Binding-site contacts:
Ligand atom O7 contacts residue THR37 of chain 1.B at 4.0 Å.
Ligand atom C5 contacts residue ASN35 of chain 1.B at 3.7 Å.
Ligand atom C1 contacts residue THR37 of chain 1.B at 4.0 Å.
Ligand atom O5 contacts residue THR37 of chain 1.B at 4.4 Å.
Ligand atom O6 contacts residue THR41 of chain 1.B at 4.2 Å.
Ligand atom O5 contacts residue ASN35 of chain 1.B at 2.4 Å (h-bond).
Ligand atom N2 contacts residue ASN35 of chain 1.B at 2.9 Å (h-bond).
Ligand atom O7 contacts residue ASN35 of chain 1.B at 4.0 Å.
Ligand atom C1 contacts residue ALA38 of chain 1.B at 4.0 Å (hydrophobic).
Ligand atom C4 contacts residue ASN35 of chain 1.B at 4.2 Å.
Ligand atom C7 contacts residue ASN35 of chain 1.B at 3.8 Å.
Ligand atom O6 contacts residue ALA38 of chain 1.B at 3.5 Å.
Ligand atom C2 contacts residue ASN35 of chain 1.B at 2.4 Å.
Ligand atom C5 contacts residue THR37 of chain 1.B at 4.1 Å.
Ligand atom O6 contacts residue THR37 of chain 1.B at 4.4 Å.
Ligand atom C1 contacts residue ASN35 of chain 1.B at 1.4 Å.
Ligand atom C3 contacts residue ASN35 of chain 1.B at 3.8 Å.
Ligand atom O5 contacts residue ALA38 of chain 1.B at 3.6 Å.

Sequence of chain 1.B:
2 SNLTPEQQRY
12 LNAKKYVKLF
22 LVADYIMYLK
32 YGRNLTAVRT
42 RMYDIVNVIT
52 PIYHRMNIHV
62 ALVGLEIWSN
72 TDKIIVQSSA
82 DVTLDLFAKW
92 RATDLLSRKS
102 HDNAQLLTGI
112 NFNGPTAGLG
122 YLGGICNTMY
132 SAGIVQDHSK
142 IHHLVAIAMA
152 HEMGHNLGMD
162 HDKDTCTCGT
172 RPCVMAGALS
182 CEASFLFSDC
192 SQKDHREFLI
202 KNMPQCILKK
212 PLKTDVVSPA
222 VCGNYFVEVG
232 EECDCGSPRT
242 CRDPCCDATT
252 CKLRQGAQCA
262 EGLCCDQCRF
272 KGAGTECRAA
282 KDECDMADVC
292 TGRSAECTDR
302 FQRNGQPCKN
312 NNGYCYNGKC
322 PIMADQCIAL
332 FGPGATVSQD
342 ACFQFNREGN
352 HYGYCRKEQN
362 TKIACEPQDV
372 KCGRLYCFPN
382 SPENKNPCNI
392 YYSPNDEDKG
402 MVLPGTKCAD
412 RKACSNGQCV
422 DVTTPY

This small molecule binds to this protein.
Small molecule (SMILES): CC(=O)N[C@H]1[C@H](O[C@H]2[C@H](O)[C@@H](NC(C)=O)CO[C@@H]2CO)O[C@H](CO)[C@@H](O)[C@@H]1O